This small molecule binds to this protein.
Small molecule (SMILES): CN(C)CCCN1c2ccccc2Sc2ccc(Cl)cc21

Binding-site contacts:
Ligand atom C3 contacts residue MET107 of chain 1.A at 3.5 Å (hydrophobic).
Ligand atom C7 contacts residue ASN90 of chain 1.A at 4.3 Å.
Ligand atom C15 contacts residue LYS69 of chain 1.A at 4.1 Å.
Ligand atom C2 contacts residue MET107 of chain 1.A at 3.7 Å (hydrophobic).
Ligand atom N1 contacts residue MET107 of chain 1.A at 4.0 Å.
Ligand atom C16 contacts residue VAL41 of chain 1.A at 3.9 Å (hydrophobic).
Ligand atom CL1 contacts residue LEU58 of chain 1.A at 3.4 Å.
Ligand atom C8 contacts residue ILE84 of chain 1.A at 3.2 Å (hydrophobic).
Ligand atom C5 contacts residue ALA39 of chain 1.A at 3.7 Å (hydrophobic).
Ligand atom C5 contacts residue PRO38 of chain 1.A at 4.2 Å (hydrophobic).
Ligand atom C9 contacts residue MET107 of chain 1.A at 3.5 Å (hydrophobic).
Ligand atom C11 contacts residue MET107 of chain 1.A at 3.2 Å (hydrophobic).
Ligand atom C8 contacts residue MET107 of chain 1.A at 3.4 Å (hydrophobic).
Ligand atom C2 contacts residue ASN90 of chain 1.A at 4.5 Å.
Ligand atom CL1 contacts residue PHE56 of chain 1.A at 3.4 Å.
Ligand atom C10 contacts residue LEU58 of chain 1.A at 4.5 Å (hydrophobic).
Ligand atom C12 contacts residue PRO38 of chain 1.A at 4.1 Å (hydrophobic).
Ligand atom C11 contacts residue VAL41 of chain 1.A at 4.2 Å (hydrophobic).
Ligand atom C4 contacts residue MET107 of chain 1.A at 3.4 Å (hydrophobic).
Ligand atom C1 contacts residue MET107 of chain 1.A at 4.1 Å (hydrophobic).
Ligand atom C8 contacts residue VAL92 of chain 1.A at 3.7 Å (hydrophobic).
Ligand atom C17 contacts residue MET107 of chain 1.A at 4.5 Å (hydrophobic).
Ligand atom C12 contacts residue VAL41 of chain 1.A at 4.1 Å (hydrophobic).
Ligand atom C17 contacts residue ALA39 of chain 1.A at 3.7 Å (hydrophobic).
Ligand atom C9 contacts residue ILE84 of chain 1.A at 3.5 Å (hydrophobic).
Ligand atom S1 contacts residue MET107 of chain 1.A at 3.7 Å.
Ligand atom C7 contacts residue MET107 of chain 1.A at 3.9 Å (hydrophobic).
Ligand atom C3 contacts residue ILE84 of chain 1.A at 4.0 Å (hydrophobic).
Ligand atom C9 contacts residue VAL92 of chain 1.A at 3.6 Å (hydrophobic).
Ligand atom CL1 contacts residue MET107 of chain 1.A at 4.3 Å.
Ligand atom CL1 contacts residue ILE71 of chain 1.A at 4.4 Å.
Ligand atom C10 contacts residue MET107 of chain 1.A at 3.5 Å (hydrophobic).
Ligand atom S1 contacts residue ASN90 of chain 1.A at 3.8 Å.
Ligand atom C16 contacts residue LYS69 of chain 1.A at 4.1 Å.
Ligand atom C17 contacts residue PRO38 of chain 1.A at 3.6 Å (hydrophobic).

Sequence of chain 1.A:
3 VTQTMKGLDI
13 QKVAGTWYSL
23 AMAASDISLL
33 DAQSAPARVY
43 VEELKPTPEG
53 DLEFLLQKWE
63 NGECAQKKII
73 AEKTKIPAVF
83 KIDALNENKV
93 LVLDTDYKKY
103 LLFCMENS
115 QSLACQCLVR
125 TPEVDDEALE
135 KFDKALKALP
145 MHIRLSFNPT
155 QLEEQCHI